Sequence of chain 1.B:
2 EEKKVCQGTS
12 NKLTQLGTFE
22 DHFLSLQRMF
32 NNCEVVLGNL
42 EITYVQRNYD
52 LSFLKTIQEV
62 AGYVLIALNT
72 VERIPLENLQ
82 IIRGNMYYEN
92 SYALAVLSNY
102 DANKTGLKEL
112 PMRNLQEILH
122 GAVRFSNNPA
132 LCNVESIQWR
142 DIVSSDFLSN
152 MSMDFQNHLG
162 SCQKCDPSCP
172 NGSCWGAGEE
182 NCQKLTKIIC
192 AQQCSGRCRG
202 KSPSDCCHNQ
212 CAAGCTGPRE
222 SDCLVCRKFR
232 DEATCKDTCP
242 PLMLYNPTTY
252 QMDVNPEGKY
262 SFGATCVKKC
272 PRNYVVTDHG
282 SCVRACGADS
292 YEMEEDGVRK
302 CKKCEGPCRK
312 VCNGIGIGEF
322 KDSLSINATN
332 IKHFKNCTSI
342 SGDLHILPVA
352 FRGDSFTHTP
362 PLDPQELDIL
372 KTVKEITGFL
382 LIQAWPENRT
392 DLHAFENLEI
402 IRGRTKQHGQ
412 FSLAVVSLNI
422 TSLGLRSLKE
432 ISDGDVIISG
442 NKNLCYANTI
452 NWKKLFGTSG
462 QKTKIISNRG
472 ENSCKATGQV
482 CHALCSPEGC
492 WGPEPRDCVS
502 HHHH

This protein binds this small molecule.
Small molecule (SMILES): CC(=O)N[C@H]1[C@H](O[C@H]2[C@H](O)[C@@H](NC(C)=O)CO[C@@H]2CO)O[C@H](CO)[C@@H](O[C@@H]2O[C@H](CO)[C@@H](O)[C@H](O)[C@@H]2O)[C@@H]1O

Binding-site contacts:
Ligand atom C1 contacts residue ASN420 of chain 1.B at 1.5 Å.
Ligand atom C8 contacts residue GLU388 of chain 1.B at 4.0 Å.
Ligand atom O6 contacts residue ASN420 of chain 1.B at 4.4 Å.
Ligand atom C6 contacts residue THR422 of chain 1.B at 4.4 Å.
Ligand atom C4 contacts residue ASN420 of chain 1.B at 4.2 Å.
Ligand atom O5 contacts residue ASN444 of chain 1.B at 3.0 Å (h-bond).
Ligand atom C3 contacts residue ASN420 of chain 1.B at 3.8 Å.
Ligand atom O7 contacts residue GLU388 of chain 1.B at 3.0 Å (salt-bridge).
Ligand atom C5 contacts residue ASN420 of chain 1.B at 3.7 Å.
Ligand atom C5 contacts residue ASN444 of chain 1.B at 3.8 Å.
Ligand atom C7 contacts residue ASN420 of chain 1.B at 3.9 Å.
Ligand atom N2 contacts residue ASN420 of chain 1.B at 2.9 Å (h-bond).
Ligand atom O7 contacts residue ASN420 of chain 1.B at 4.2 Å.
Ligand atom O5 contacts residue ASN420 of chain 1.B at 2.4 Å (h-bond).
Ligand atom O7 contacts residue ASN389 of chain 1.B at 4.3 Å.
Ligand atom O6 contacts residue THR422 of chain 1.B at 3.6 Å.
Ligand atom O6 contacts residue ASN444 of chain 1.B at 4.4 Å.
Ligand atom C7 contacts residue GLU388 of chain 1.B at 4.1 Å.
Ligand atom C1 contacts residue ASN444 of chain 1.B at 3.5 Å.
Ligand atom C6 contacts residue ASN444 of chain 1.B at 4.1 Å.
Ligand atom C2 contacts residue ASN420 of chain 1.B at 2.4 Å.